A protein and the small-molecule ligand that binds it are described below.
Small molecule (SMILES): CC(=O)N[C@@H]1[C@@H](O)[C@H](O)[C@@H](CO)O[C@H]1O

Binding-site contacts:
Ligand atom C5 contacts residue ASN590 of chain 1.B at 3.8 Å.
Ligand atom C3 contacts residue ASN590 of chain 1.B at 3.7 Å.
Ligand atom N2 contacts residue ASN590 of chain 1.B at 2.7 Å (h-bond).
Ligand atom O5 contacts residue ASN590 of chain 1.B at 2.5 Å (h-bond).
Ligand atom C2 contacts residue ASN590 of chain 1.B at 2.3 Å.
Ligand atom C4 contacts residue ASN590 of chain 1.B at 4.1 Å.
Ligand atom C1 contacts residue ASN590 of chain 1.B at 1.4 Å.
Ligand atom C7 contacts residue ASN590 of chain 1.B at 3.5 Å.
Ligand atom O7 contacts residue ASN590 of chain 1.B at 3.7 Å.
Ligand atom C6 contacts residue ASN590 of chain 1.B at 4.4 Å.

Sequence of chain 1.B:
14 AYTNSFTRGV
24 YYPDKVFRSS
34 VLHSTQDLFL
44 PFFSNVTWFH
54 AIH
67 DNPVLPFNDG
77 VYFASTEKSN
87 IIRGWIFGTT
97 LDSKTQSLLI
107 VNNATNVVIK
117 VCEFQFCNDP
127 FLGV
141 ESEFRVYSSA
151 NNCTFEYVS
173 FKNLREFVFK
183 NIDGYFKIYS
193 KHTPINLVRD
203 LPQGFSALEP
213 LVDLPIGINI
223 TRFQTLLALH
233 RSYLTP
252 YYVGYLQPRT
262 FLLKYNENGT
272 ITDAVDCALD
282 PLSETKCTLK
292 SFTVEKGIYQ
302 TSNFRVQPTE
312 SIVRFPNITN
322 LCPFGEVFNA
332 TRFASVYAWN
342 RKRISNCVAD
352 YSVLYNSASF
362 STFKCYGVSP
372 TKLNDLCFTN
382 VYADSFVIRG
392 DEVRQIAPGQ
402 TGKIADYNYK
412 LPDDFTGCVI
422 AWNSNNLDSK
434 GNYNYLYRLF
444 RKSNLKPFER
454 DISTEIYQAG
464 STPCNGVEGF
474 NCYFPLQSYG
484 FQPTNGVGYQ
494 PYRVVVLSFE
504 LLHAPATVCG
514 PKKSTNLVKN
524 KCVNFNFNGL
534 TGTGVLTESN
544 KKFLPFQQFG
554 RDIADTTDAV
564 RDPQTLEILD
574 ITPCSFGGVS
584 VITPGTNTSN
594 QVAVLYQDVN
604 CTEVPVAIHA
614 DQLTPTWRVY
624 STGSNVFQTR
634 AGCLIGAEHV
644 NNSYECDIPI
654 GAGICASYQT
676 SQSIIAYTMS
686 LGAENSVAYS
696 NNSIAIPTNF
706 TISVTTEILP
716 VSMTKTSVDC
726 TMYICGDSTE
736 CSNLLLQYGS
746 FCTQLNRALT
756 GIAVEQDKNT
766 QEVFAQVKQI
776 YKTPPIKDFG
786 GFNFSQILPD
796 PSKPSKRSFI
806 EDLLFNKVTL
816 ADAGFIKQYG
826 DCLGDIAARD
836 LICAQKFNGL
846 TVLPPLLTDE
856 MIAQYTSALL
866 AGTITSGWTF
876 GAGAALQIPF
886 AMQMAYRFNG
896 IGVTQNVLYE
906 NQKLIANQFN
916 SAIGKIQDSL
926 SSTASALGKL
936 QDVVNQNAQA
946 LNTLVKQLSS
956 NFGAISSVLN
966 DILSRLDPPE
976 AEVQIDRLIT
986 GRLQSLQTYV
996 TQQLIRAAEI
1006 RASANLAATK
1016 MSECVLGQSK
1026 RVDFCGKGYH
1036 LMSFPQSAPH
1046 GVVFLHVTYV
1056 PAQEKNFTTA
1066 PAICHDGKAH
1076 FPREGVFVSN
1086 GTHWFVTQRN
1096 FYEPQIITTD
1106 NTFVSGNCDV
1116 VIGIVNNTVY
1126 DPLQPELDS